Sequence of chain 1.B:
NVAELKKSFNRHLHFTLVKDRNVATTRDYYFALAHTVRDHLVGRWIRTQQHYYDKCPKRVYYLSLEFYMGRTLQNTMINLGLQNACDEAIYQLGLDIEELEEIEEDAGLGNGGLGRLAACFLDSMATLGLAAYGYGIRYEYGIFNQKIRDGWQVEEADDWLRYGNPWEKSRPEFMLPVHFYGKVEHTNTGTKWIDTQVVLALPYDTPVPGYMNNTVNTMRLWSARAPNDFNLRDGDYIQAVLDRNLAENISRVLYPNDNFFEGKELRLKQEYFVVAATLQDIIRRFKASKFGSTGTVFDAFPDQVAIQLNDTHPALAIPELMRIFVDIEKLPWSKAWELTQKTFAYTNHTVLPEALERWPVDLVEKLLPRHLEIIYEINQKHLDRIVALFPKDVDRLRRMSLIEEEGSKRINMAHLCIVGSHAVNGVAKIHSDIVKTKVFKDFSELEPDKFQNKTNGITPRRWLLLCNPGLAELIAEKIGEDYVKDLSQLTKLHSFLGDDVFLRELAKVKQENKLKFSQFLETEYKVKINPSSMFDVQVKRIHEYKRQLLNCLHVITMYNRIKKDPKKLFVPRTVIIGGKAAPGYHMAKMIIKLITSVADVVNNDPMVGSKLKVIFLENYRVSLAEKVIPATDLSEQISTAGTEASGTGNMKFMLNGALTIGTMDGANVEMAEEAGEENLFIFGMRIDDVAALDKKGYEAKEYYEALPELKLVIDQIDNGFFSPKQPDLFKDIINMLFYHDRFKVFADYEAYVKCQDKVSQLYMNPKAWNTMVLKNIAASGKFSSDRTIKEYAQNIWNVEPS

The small molecule below binds the protein below.
Small molecule (SMILES): Cc1cc(C)c(NC(=O)Nc2cc3ccccc3cc2C(=O)N[C@H](C(=O)O)[C@@H](C)OC(C)(C)C)c(C)c1

Binding-site contacts:
Ligand atom C16 contacts residue LEU533 of chain 1.B at 4.3 Å (hydrophobic).
Ligand atom C13 contacts residue LYS797 of chain 1.B at 4.0 Å.
Ligand atom C15 contacts residue ALA537 of chain 1.B at 4.2 Å (hydrophobic).
Ligand atom C5 contacts residue PRO796 of chain 1.B at 4.3 Å (hydrophobic).
Ligand atom C15 contacts residue LEU533 of chain 1.B at 3.5 Å (hydrophobic).
Ligand atom C11 contacts residue ARG534 of chain 1.B at 3.8 Å.
Ligand atom C19 contacts residue PRO796 of chain 1.B at 3.7 Å (hydrophobic).
Ligand atom C8 contacts residue PRO796 of chain 1.B at 4.4 Å (hydrophobic).
Ligand atom C10 contacts residue PRO796 of chain 1.B at 3.9 Å (hydrophobic).
Ligand atom C16 contacts residue ASN800 of chain 1.B at 3.8 Å.
Ligand atom C15 contacts residue ARG534 of chain 1.B at 3.6 Å.
Ligand atom N contacts residue PRO796 of chain 1.B at 4.5 Å.
Ligand atom C15 contacts residue ASN800 of chain 1.B at 3.8 Å.
Ligand atom C16 contacts residue ALA537 of chain 1.B at 3.8 Å (hydrophobic).
Ligand atom C5 contacts residue MET794 of chain 1.B at 3.5 Å (hydrophobic).
Ligand atom C16 contacts residue PRO796 of chain 1.B at 4.3 Å (hydrophobic).
Ligand atom N20 contacts residue PRO796 of chain 1.B at 4.2 Å.
Ligand atom C11 contacts residue PRO796 of chain 1.B at 3.9 Å (hydrophobic).
Ligand atom O22 contacts residue PRO796 of chain 1.B at 3.6 Å.
Ligand atom C1 contacts residue PRO796 of chain 1.B at 3.8 Å (hydrophobic).
Ligand atom C12 contacts residue LYS797 of chain 1.B at 4.3 Å.
Ligand atom C26 contacts residue PRO796 of chain 1.B at 4.0 Å (hydrophobic).
Ligand atom C14 contacts residue LEU533 of chain 1.B at 3.9 Å (hydrophobic).
Ligand atom C17 contacts residue ARG534 of chain 1.B at 4.0 Å.
Ligand atom O3 contacts residue PRO796 of chain 1.B at 4.1 Å.
Ligand atom C21 contacts residue PRO796 of chain 1.B at 4.0 Å (hydrophobic).
Ligand atom C19 contacts residue ARG534 of chain 1.B at 4.0 Å.
Ligand atom C5 contacts residue ASN795 of chain 1.B at 4.4 Å.
Ligand atom C17 contacts residue PRO796 of chain 1.B at 3.7 Å (hydrophobic).
Ligand atom C13 contacts residue PRO796 of chain 1.B at 4.5 Å (hydrophobic).
Ligand atom C18 contacts residue PRO796 of chain 1.B at 3.6 Å (hydrophobic).
Ligand atom C12 contacts residue PRO796 of chain 1.B at 3.8 Å (hydrophobic).
Ligand atom C13 contacts residue ARG534 of chain 1.B at 4.2 Å.
Ligand atom C16 contacts residue ARG534 of chain 1.B at 4.0 Å.
Ligand atom C12 contacts residue ARG534 of chain 1.B at 3.9 Å.
Ligand atom C14 contacts residue LYS797 of chain 1.B at 4.2 Å.
Ligand atom C14 contacts residue ARG534 of chain 1.B at 3.9 Å.
Ligand atom C6 contacts residue ASN795 of chain 1.B at 3.6 Å.
Ligand atom C18 contacts residue ARG534 of chain 1.B at 4.0 Å.
Ligand atom C10 contacts residue ARG534 of chain 1.B at 3.9 Å.